Sequence of chain 8.A:
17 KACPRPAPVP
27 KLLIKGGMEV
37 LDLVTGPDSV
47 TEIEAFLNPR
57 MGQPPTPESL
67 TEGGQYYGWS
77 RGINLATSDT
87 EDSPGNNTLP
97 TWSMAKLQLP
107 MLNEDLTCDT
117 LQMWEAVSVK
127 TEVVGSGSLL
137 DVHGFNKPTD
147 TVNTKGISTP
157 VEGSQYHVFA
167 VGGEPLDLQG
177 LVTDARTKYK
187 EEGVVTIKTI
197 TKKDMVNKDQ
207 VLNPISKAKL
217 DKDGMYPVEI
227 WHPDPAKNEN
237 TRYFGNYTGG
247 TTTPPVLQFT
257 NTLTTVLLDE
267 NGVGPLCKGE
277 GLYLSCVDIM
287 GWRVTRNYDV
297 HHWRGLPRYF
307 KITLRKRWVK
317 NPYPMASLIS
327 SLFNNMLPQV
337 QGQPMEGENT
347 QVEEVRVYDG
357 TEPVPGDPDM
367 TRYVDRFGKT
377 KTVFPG

Binding-site contacts:
Ligand atom C1 contacts residue TYR72 of chain 8.A at 4.1 Å (hydrophobic).
Ligand atom O8 contacts residue ARG77 of chain 8.A at 3.2 Å (salt-bridge).
Ligand atom O1A contacts residue HIS298 of chain 8.A at 3.9 Å.
Ligand atom O4 contacts residue VAL296 of chain 8.A at 3.9 Å.
Ligand atom O4 contacts residue THR291 of chain 8.A at 3.5 Å.
Ligand atom O1B contacts residue SER89 of chain 8.A at 3.1 Å (h-bond).
Ligand atom O1A contacts residue SER89 of chain 8.A at 3.1 Å (h-bond).
Ligand atom O4 contacts residue ILE79 of chain 8.A at 4.0 Å.
Ligand atom C11 contacts residue ASP85 of chain 8.B at 4.0 Å.
Ligand atom C1 contacts residue ARG77 of chain 8.A at 3.6 Å.
Ligand atom C6 contacts residue TYR72 of chain 8.A at 4.0 Å (hydrophobic).
Ligand atom O4 contacts residue GLY78 of chain 8.A at 3.1 Å.
Ligand atom C5 contacts residue TYR72 of chain 8.A at 3.9 Å (hydrophobic).
Ligand atom N5 contacts residue TYR72 of chain 8.A at 3.4 Å (h-bond).
Ligand atom O1B contacts residue ARG77 of chain 8.A at 2.9 Å (salt-bridge).
Ligand atom C4 contacts residue HIS298 of chain 8.A at 3.2 Å.
Ligand atom O1A contacts residue LYS186 of chain 8.A at 2.8 Å (salt-bridge).
Ligand atom O1A contacts residue TYR72 of chain 8.A at 3.5 Å.
Ligand atom O1B contacts residue TYR72 of chain 8.A at 4.1 Å.
Ligand atom O4 contacts residue ASN80 of chain 8.A at 4.3 Å.
Ligand atom O4 contacts residue HIS298 of chain 8.A at 2.7 Å (h-bond).
Ligand atom O6 contacts residue ASN93 of chain 8.A at 3.0 Å (h-bond).
Ligand atom C4 contacts residue TYR72 of chain 8.A at 3.8 Å (hydrophobic).
Ligand atom C1 contacts residue LYS186 of chain 8.A at 3.9 Å.
Ligand atom C1 contacts residue SER89 of chain 8.A at 3.5 Å.
Ligand atom C1 contacts residue GLY78 of chain 8.A at 3.7 Å.
Ligand atom C4 contacts residue GLY78 of chain 8.A at 3.4 Å.
Ligand atom O1A contacts residue GLY78 of chain 8.A at 3.2 Å (h-bond).
Ligand atom C6 contacts residue ASN93 of chain 8.A at 3.0 Å.
Ligand atom C3 contacts residue HIS298 of chain 8.A at 3.6 Å.
Ligand atom C4 contacts residue ASN93 of chain 8.A at 4.2 Å.
Ligand atom O1A contacts residue ARG77 of chain 8.A at 3.2 Å (salt-bridge).
Ligand atom O8 contacts residue TYR72 of chain 8.A at 4.3 Å.
Ligand atom O10 contacts residue THR291 of chain 8.A at 4.3 Å.
Ligand atom C3 contacts residue GLY78 of chain 8.A at 3.6 Å.
Ligand atom O3 contacts residue GLY78 of chain 8.A at 3.3 Å.
Ligand atom C3 contacts residue GLY78 of chain 8.A at 4.0 Å.
Ligand atom C2 contacts residue GLY78 of chain 8.A at 3.9 Å.
Ligand atom C5 contacts residue ASN93 of chain 8.A at 3.6 Å.
Ligand atom C3 contacts residue VAL296 of chain 8.A at 3.7 Å (hydrophobic).

The protein below binds the small molecule below.
Small molecule (SMILES): CC(=O)N[C@@H]1[C@@H](O[C@@H]2O[C@H](CO)[C@H](O)[C@H](O[C@]3(C(=O)O)C[C@H](O)[C@@H](NC(C)=O)[C@H]([C@H](O)[C@H](O)CO)O3)[C@H]2O)[C@H](O)[C@@H](CO[C@]2(C(=O)O)C[C@H](O)[C@@H](NC(C)=O)[C@H]([C@H](O)[C@H](O)CO)O2)O[C@H]1O

Sequence of chain 8.B:
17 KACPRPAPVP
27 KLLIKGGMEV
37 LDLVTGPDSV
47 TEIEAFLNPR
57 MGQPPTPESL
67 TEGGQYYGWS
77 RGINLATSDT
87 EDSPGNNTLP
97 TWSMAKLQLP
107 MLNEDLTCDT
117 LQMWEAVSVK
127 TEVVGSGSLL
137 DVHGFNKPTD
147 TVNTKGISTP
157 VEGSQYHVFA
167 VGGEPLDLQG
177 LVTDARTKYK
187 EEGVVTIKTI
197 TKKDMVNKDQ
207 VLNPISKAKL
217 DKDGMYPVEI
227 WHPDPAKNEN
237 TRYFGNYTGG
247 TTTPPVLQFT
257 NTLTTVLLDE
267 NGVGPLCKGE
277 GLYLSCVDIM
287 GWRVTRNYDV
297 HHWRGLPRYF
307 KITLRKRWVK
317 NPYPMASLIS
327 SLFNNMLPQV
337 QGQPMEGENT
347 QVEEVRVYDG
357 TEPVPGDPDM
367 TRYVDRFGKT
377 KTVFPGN